A protein and the small-molecule ligand that binds it are described below.
Small molecule (SMILES): CC(=O)N[C@H]1[C@H](O[C@H]2[C@H](O)[C@@H](NC(C)=O)CO[C@@H]2CO)O[C@H](CO)[C@@H](O[C@@H]2O[C@H](CO)[C@@H](O)[C@H](O)[C@@H]2O)[C@@H]1O

Binding-site contacts:
Ligand atom N2 contacts residue LYS403 of chain 1.C at 3.0 Å (salt-bridge).
Ligand atom C2 contacts residue LYS403 of chain 1.C at 4.5 Å.
Ligand atom C8 contacts residue ASN405 of chain 1.C at 3.9 Å.
Ligand atom C7 contacts residue ASN405 of chain 1.C at 3.7 Å.
Ligand atom O7 contacts residue ASN405 of chain 1.C at 4.2 Å.
Ligand atom C4 contacts residue ASN405 of chain 1.C at 4.2 Å.
Ligand atom C8 contacts residue PRO404 of chain 1.C at 3.5 Å (hydrophobic).
Ligand atom C3 contacts residue ASN405 of chain 1.C at 3.8 Å.
Ligand atom O5 contacts residue ASN405 of chain 1.C at 2.4 Å (h-bond).
Ligand atom C1 contacts residue ASN405 of chain 1.C at 1.4 Å.
Ligand atom C2 contacts residue ASN405 of chain 1.C at 2.4 Å.
Ligand atom C8 contacts residue LYS403 of chain 1.C at 1.4 Å.
Ligand atom O7 contacts residue LYS403 of chain 1.C at 3.6 Å.
Ligand atom N2 contacts residue ASN405 of chain 1.C at 2.9 Å (h-bond).
Ligand atom C5 contacts residue ASN405 of chain 1.C at 3.7 Å.
Ligand atom C7 contacts residue LYS403 of chain 1.C at 2.6 Å.

Sequence of chain 1.C:
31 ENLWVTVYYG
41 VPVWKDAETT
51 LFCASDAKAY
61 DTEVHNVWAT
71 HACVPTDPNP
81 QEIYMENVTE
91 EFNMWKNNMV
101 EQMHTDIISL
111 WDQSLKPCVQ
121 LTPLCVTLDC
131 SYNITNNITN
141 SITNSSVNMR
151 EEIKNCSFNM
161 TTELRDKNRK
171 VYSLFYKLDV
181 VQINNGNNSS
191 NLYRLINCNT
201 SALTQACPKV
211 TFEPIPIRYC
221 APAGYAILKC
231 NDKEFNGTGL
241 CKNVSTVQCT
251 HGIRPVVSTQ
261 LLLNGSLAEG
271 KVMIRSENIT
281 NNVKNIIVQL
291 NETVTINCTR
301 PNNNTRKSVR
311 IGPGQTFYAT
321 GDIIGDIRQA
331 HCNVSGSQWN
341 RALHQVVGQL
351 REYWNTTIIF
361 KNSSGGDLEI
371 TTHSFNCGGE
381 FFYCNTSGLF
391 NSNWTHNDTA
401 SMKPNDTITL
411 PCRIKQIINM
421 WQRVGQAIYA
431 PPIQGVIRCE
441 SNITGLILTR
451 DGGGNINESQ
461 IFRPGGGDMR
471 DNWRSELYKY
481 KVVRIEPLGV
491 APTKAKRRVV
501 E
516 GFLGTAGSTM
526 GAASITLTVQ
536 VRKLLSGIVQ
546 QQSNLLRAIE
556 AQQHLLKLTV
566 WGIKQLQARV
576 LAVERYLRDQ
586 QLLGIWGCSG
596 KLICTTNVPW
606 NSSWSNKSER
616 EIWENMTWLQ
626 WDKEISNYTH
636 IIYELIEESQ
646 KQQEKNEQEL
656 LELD